Sequence of chain 1.K:
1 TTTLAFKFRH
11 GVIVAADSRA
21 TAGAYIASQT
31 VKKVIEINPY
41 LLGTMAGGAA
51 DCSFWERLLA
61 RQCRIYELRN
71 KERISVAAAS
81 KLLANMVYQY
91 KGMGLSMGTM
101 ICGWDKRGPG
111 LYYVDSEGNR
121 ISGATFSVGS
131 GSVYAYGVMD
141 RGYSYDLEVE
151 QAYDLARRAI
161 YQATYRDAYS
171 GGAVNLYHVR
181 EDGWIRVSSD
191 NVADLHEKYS

Binding-site contacts:
Ligand atom C24 contacts residue THR1 of chain 1.K at 2.9 Å.
Ligand atom C24 contacts residue TYR169 of chain 1.K at 3.1 Å (hydrophobic).
Ligand atom CA contacts residue ASP125 of chain 1.L at 3.7 Å.
Ligand atom C contacts residue THR1 of chain 1.K at 1.4 Å.
Ligand atom O contacts residue THR21 of chain 1.K at 3.1 Å (h-bond).
Ligand atom CA contacts residue THR21 of chain 1.K at 3.4 Å.
Ligand atom O6 contacts residue THR1 of chain 1.K at 3.6 Å.
Ligand atom C18 contacts residue VAL31 of chain 1.K at 3.6 Å (hydrophobic).
Ligand atom C22 contacts residue ACT1 of chain 1.FB at 3.7 Å.
Ligand atom O contacts residue ACT1 of chain 1.FB at 3.0 Å (h-bond).
Ligand atom O contacts residue ALA49 of chain 1.K at 3.1 Å (h-bond).
Ligand atom C21 contacts residue VAL127 of chain 1.L at 3.7 Å (hydrophobic).
Ligand atom CA contacts residue GLY47 of chain 1.K at 3.3 Å.
Ligand atom C22 contacts residue THR1 of chain 1.K at 2.4 Å.
Ligand atom C23 contacts residue THR1 of chain 1.K at 1.5 Å.
Ligand atom O contacts residue ALA46 of chain 1.K at 3.7 Å.
Ligand atom N contacts residue ASP125 of chain 1.L at 2.9 Å (salt-bridge).
Ligand atom C14 contacts residue THR1 of chain 1.K at 2.8 Å.
Ligand atom N contacts residue GLY47 of chain 1.K at 2.8 Å (h-bond).
Ligand atom C21 contacts residue ASP125 of chain 1.L at 3.2 Å.
Ligand atom C23 contacts residue TYR169 of chain 1.K at 3.2 Å (hydrophobic).
Ligand atom O6 contacts residue ACT1 of chain 1.FB at 2.8 Å (h-bond).
Ligand atom N contacts residue THR21 of chain 1.K at 2.8 Å (h-bond).
Ligand atom N contacts residue THR1 of chain 1.K at 3.7 Å.
Ligand atom C24 contacts residue ARG19 of chain 1.K at 3.6 Å.
Ligand atom C contacts residue THR21 of chain 1.K at 3.5 Å.
Ligand atom N contacts residue VAL127 of chain 1.L at 3.6 Å.
Ligand atom O contacts residue GLY47 of chain 1.K at 2.9 Å (h-bond).
Ligand atom C contacts residue GLY47 of chain 1.K at 3.5 Å.
Ligand atom C17 contacts residue VAL31 of chain 1.K at 3.5 Å (hydrophobic).
Ligand atom N contacts residue PRO126 of chain 1.L at 3.8 Å.
Ligand atom C19 contacts residue MET45 of chain 1.K at 3.6 Å (hydrophobic).
Ligand atom C18 contacts residue ALA49 of chain 1.K at 3.5 Å (hydrophobic).
Ligand atom O contacts residue ALA20 of chain 1.K at 3.3 Å.
Ligand atom O contacts residue THR1 of chain 1.K at 2.3 Å (h-bond).
Ligand atom C17 contacts residue ALA49 of chain 1.K at 3.5 Å (hydrophobic).
Ligand atom C23 contacts residue ACT1 of chain 1.FB at 3.6 Å.
Ligand atom CB contacts residue ASP125 of chain 1.L at 3.3 Å.
Ligand atom CA contacts residue THR1 of chain 1.K at 2.4 Å.
Ligand atom C23 contacts residue SER130 of chain 1.K at 3.1 Å.

A protein and the small-molecule ligand that binds it are described below.
Small molecule (SMILES): COC[C@H](NC(=O)c1cnc(C)s1)C(=O)N[C@@H](COC)C(=O)N[C@@H](Cc1ccccc1)[C@@H](O)C(C)(C)O

Sequence of chain 1.L:
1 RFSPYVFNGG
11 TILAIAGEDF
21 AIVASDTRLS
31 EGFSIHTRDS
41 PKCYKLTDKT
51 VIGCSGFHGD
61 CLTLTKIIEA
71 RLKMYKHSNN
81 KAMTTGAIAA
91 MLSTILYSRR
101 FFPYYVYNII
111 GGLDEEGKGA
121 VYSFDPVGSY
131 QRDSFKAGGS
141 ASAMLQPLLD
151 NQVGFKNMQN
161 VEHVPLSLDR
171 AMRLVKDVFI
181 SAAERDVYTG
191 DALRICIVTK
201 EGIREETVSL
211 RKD